Sequence of chain 1.B:
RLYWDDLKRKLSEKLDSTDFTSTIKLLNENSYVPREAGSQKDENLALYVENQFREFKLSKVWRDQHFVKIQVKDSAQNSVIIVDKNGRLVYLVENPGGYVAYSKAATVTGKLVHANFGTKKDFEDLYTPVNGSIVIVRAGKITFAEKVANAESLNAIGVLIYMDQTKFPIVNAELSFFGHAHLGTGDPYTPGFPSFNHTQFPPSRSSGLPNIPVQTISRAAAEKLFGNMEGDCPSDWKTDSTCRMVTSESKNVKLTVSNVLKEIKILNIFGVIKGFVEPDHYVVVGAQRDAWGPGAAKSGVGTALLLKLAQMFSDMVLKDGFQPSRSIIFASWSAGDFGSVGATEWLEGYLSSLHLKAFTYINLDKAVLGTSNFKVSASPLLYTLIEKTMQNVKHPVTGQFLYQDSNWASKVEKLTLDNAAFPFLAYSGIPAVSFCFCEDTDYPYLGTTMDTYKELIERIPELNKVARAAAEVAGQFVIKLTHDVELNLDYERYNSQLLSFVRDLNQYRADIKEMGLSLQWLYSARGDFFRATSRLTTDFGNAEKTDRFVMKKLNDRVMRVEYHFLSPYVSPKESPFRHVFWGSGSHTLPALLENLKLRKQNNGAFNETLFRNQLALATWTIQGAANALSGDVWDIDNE

Binding-site contacts:
Ligand atom C6 contacts residue PHE67 of chain 1.A at 4.0 Å (hydrophobic).
Ligand atom C1 contacts residue ASN197 of chain 1.A at 1.4 Å.
Ligand atom C7 contacts residue ASN197 of chain 1.A at 3.3 Å.
Ligand atom O7 contacts residue ASN197 of chain 1.A at 3.4 Å (h-bond).
Ligand atom C7 contacts residue PHE67 of chain 1.A at 4.0 Å (hydrophobic).
Ligand atom C8 contacts residue ASN197 of chain 1.A at 4.4 Å.
Ligand atom C8 contacts residue GLU263 of chain 1.A at 3.5 Å.
Ligand atom C3 contacts residue ASN197 of chain 1.A at 3.8 Å.
Ligand atom C1 contacts residue PHE67 of chain 1.A at 4.0 Å (hydrophobic).
Ligand atom N2 contacts residue ASN197 of chain 1.A at 2.9 Å (h-bond).
Ligand atom O5 contacts residue PHE201 of chain 1.A at 3.7 Å.
Ligand atom O5 contacts residue PHE67 of chain 1.A at 4.1 Å.
Ligand atom C8 contacts residue LYS265 of chain 1.A at 4.4 Å.
Ligand atom C7 contacts residue TRP521 of chain 1.B at 4.2 Å (hydrophobic).
Ligand atom C5 contacts residue PHE67 of chain 1.A at 3.8 Å (hydrophobic).
Ligand atom C4 contacts residue ASN197 of chain 1.A at 4.2 Å.
Ligand atom O6 contacts residue GLU263 of chain 1.A at 3.3 Å (salt-bridge).
Ligand atom C8 contacts residue ILE264 of chain 1.A at 4.3 Å (hydrophobic).
Ligand atom C6 contacts residue GLU263 of chain 1.A at 3.4 Å.
Ligand atom O5 contacts residue ASN197 of chain 1.A at 2.4 Å (h-bond).
Ligand atom C1 contacts residue PHE201 of chain 1.A at 4.5 Å (hydrophobic).
Ligand atom O7 contacts residue PHE67 of chain 1.A at 3.9 Å.
Ligand atom C6 contacts residue PHE201 of chain 1.A at 4.3 Å (hydrophobic).
Ligand atom O7 contacts residue TRP521 of chain 1.B at 3.9 Å.
Ligand atom C5 contacts residue ASN197 of chain 1.A at 3.7 Å.
Ligand atom C2 contacts residue ASN197 of chain 1.A at 2.4 Å.
Ligand atom O4 contacts residue PHE67 of chain 1.A at 4.2 Å.
Ligand atom C8 contacts residue PHE67 of chain 1.A at 3.9 Å (hydrophobic).
Ligand atom O6 contacts residue PHE201 of chain 1.A at 4.2 Å.
Ligand atom C8 contacts residue TRP521 of chain 1.B at 4.1 Å (hydrophobic).

The small molecule below binds the protein below.
Small molecule (SMILES): CC(=O)N[C@H]1[C@H](O[C@H]2[C@H](O)[C@@H](NC(C)=O)CO[C@@H]2CO)O[C@H](CO)[C@@H](O[C@@H]2O[C@H](CO)[C@@H](O)[C@H](O)[C@@H]2O)[C@@H]1O

Sequence of chain 1.A:
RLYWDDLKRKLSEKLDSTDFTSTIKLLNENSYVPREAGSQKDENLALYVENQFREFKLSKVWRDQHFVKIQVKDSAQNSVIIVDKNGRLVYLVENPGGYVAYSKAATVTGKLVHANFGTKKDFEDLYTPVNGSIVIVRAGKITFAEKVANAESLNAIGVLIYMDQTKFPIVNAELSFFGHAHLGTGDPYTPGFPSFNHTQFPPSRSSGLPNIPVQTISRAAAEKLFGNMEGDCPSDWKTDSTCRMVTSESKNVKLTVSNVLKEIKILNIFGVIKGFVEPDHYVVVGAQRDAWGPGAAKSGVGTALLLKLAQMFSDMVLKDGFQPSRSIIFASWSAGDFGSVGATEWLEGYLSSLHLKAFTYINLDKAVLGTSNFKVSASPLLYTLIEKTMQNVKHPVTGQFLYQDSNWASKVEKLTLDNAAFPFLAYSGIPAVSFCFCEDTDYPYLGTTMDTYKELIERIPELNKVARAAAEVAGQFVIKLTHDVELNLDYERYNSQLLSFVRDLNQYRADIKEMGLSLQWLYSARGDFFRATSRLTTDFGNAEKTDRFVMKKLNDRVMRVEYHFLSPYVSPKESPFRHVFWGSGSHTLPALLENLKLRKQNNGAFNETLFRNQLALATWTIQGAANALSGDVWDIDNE